Binding-site contacts:
Ligand atom CB contacts residue HIS206 of chain 1.A at 3.8 Å.
Ligand atom OE2 contacts residue TYR63 of chain 1.A at 3.4 Å (h-bond).
Ligand atom OXT contacts residue THR96 of chain 1.A at 2.7 Å (h-bond).
Ligand atom OXT contacts residue CYS204 of chain 1.A at 3.8 Å.
Ligand atom OE2 contacts residue GLY64 of chain 1.A at 2.9 Å (h-bond).
Ligand atom CA contacts residue SER32 of chain 1.A at 3.8 Å.
Ligand atom C contacts residue CYS94 of chain 1.A at 3.7 Å (hydrophobic).
Ligand atom OE1 contacts residue VAL61 of chain 1.A at 3.8 Å.
Ligand atom OXT contacts residue ASN95 of chain 1.A at 3.8 Å.
Ligand atom CG contacts residue VAL170 of chain 1.A at 4.0 Å (hydrophobic).
Ligand atom O contacts residue CYS204 of chain 1.A at 3.6 Å.
Ligand atom CG contacts residue HIS206 of chain 1.A at 3.5 Å.
Ligand atom C contacts residue THR96 of chain 1.A at 3.6 Å.
Ligand atom CA contacts residue CYS94 of chain 1.A at 3.5 Å (hydrophobic).
Ligand atom CD contacts residue SER32 of chain 1.A at 3.5 Å.
Ligand atom CA contacts residue THR205 of chain 1.A at 3.6 Å.
Ligand atom C contacts residue CYS204 of chain 1.A at 3.8 Å (hydrophobic).
Ligand atom OE1 contacts residue SER32 of chain 1.A at 2.6 Å (h-bond).
Ligand atom N contacts residue SER32 of chain 1.A at 3.1 Å (h-bond).
Ligand atom N contacts residue ASP31 of chain 1.A at 3.0 Å (salt-bridge).
Ligand atom O contacts residue THR205 of chain 1.A at 2.9 Å (h-bond).
Ligand atom CG contacts residue SER32 of chain 1.A at 3.6 Å.
Ligand atom N contacts residue CYS94 of chain 1.A at 3.2 Å (h-bond).
Ligand atom OE1 contacts residue PRO62 of chain 1.A at 3.4 Å.
Ligand atom OE2 contacts residue THR140 of chain 1.A at 3.8 Å.
Ligand atom O contacts residue CYS94 of chain 1.A at 3.9 Å.
Ligand atom CB contacts residue THR205 of chain 1.A at 3.7 Å.
Ligand atom OE2 contacts residue PRO62 of chain 1.A at 3.3 Å.
Ligand atom CD contacts residue GLY64 of chain 1.A at 3.7 Å.
Ligand atom OE1 contacts residue TYR63 of chain 1.A at 2.8 Å (h-bond).
Ligand atom O contacts residue ASN95 of chain 1.A at 3.1 Å (h-bond).
Ligand atom CB contacts residue CYS204 of chain 1.A at 3.6 Å (hydrophobic).
Ligand atom CD contacts residue TYR63 of chain 1.A at 3.4 Å (hydrophobic).
Ligand atom CA contacts residue THR96 of chain 1.A at 4.0 Å.
Ligand atom OXT contacts residue THR140 of chain 1.A at 3.5 Å.
Ligand atom CD contacts residue PRO62 of chain 1.A at 3.6 Å (hydrophobic).
Ligand atom N contacts residue THR205 of chain 1.A at 2.9 Å (h-bond).
Ligand atom OE1 contacts residue GLY64 of chain 1.A at 3.7 Å.
Ligand atom C contacts residue THR205 of chain 1.A at 3.8 Å.
Ligand atom C contacts residue ASN95 of chain 1.A at 3.6 Å.

Sequence of chain 1.A:
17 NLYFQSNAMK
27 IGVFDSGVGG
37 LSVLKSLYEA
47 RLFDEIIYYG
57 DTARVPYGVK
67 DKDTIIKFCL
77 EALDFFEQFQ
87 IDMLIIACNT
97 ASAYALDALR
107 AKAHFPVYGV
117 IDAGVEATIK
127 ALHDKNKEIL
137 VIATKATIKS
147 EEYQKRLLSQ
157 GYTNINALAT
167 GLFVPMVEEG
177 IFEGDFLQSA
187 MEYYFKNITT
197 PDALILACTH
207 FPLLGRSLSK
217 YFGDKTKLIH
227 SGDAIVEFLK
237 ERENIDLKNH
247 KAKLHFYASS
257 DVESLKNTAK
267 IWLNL

A protein and the small-molecule ligand that binds it are described below.
Small molecule (SMILES): N[C@H](CCC(=O)O)C(=O)O